Sequence of chain 3.A:
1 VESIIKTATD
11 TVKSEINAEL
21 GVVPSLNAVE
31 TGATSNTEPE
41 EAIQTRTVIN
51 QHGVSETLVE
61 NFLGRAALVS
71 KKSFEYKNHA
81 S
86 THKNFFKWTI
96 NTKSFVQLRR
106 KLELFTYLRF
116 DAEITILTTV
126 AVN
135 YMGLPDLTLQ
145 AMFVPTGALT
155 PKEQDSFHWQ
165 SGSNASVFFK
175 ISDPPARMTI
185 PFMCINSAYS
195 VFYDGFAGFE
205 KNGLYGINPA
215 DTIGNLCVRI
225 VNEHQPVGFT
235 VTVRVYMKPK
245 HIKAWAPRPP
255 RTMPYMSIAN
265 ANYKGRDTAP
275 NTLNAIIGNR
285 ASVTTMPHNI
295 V

Sequence of chain 3.C:
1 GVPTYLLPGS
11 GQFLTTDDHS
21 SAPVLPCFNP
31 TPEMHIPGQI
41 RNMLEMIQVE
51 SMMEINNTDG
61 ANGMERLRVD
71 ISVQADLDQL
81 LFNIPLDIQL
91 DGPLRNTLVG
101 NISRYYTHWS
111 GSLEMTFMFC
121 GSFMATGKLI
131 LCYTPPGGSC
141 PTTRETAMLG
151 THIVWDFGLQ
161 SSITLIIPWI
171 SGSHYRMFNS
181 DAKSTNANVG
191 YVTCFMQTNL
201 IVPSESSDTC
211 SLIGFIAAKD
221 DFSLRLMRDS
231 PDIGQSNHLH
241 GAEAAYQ

Binding-site contacts:
Ligand atom C4 contacts residue PRO274 of chain 3.A at 4.0 Å (hydrophobic).
Ligand atom C11 contacts residue PRO231 of chain 3.C at 3.7 Å (hydrophobic).
Ligand atom O4 contacts residue ASN275 of chain 3.A at 3.0 Å (h-bond).
Ligand atom C10 contacts residue PRO231 of chain 3.C at 3.8 Å (hydrophobic).
Ligand atom O3 contacts residue PRO274 of chain 3.A at 3.8 Å.
Ligand atom C5 contacts residue PRO274 of chain 3.A at 4.0 Å (hydrophobic).
Ligand atom C3 contacts residue ASP232 of chain 3.C at 4.0 Å.
Ligand atom C4 contacts residue ASP232 of chain 3.C at 3.5 Å.
Ligand atom O4 contacts residue ASP91 of chain 3.C at 2.7 Å (salt-bridge).
Ligand atom N5 contacts residue ASN275 of chain 3.A at 3.6 Å (h-bond).
Ligand atom C3 contacts residue ARG104 of chain 3.C at 3.8 Å.
Ligand atom O3 contacts residue GLY282 of chain 3.A at 3.4 Å.
Ligand atom C1 contacts residue ARG104 of chain 3.C at 3.6 Å.
Ligand atom O1B contacts residue ARG104 of chain 3.C at 2.8 Å (salt-bridge).
Ligand atom N5 contacts residue ASP232 of chain 3.C at 4.1 Å.
Ligand atom O7 contacts residue PRO274 of chain 3.A at 3.4 Å.
Ligand atom O6 contacts residue ASP91 of chain 3.C at 3.1 Å.
Ligand atom O4 contacts residue ASP232 of chain 3.C at 2.7 Å (salt-bridge).
Ligand atom O3 contacts residue ASP91 of chain 3.C at 4.0 Å.
Ligand atom O10 contacts residue ASN275 of chain 3.A at 2.9 Å (h-bond).
Ligand atom C5 contacts residue ASN275 of chain 3.A at 3.6 Å.
Ligand atom C11 contacts residue ILE233 of chain 3.C at 3.8 Å (hydrophobic).
Ligand atom O10 contacts residue ARG270 of chain 3.A at 3.3 Å.
Ligand atom O4 contacts residue ARG95 of chain 3.C at 3.6 Å (salt-bridge).
Ligand atom C10 contacts residue ASN275 of chain 3.A at 3.3 Å.
Ligand atom O6 contacts residue PRO274 of chain 3.A at 3.7 Å.
Ligand atom N5 contacts residue PRO231 of chain 3.C at 2.9 Å (h-bond).
Ligand atom C4 contacts residue ARG104 of chain 3.C at 3.9 Å.
Ligand atom C4 contacts residue ASP91 of chain 3.C at 3.2 Å.
Ligand atom C3 contacts residue PRO274 of chain 3.A at 3.8 Å (hydrophobic).
Ligand atom C5 contacts residue PRO231 of chain 3.C at 3.7 Å (hydrophobic).
Ligand atom O4 contacts residue PRO231 of chain 3.C at 3.8 Å.
Ligand atom C4 contacts residue PRO231 of chain 3.C at 3.5 Å (hydrophobic).
Ligand atom C11 contacts residue GLY234 of chain 3.C at 3.8 Å.
Ligand atom O7 contacts residue ARG270 of chain 3.A at 3.8 Å.
Ligand atom C4 contacts residue ASN275 of chain 3.A at 3.8 Å.
Ligand atom C11 contacts residue ASP232 of chain 3.C at 3.8 Å.
Ligand atom C3 contacts residue PRO274 of chain 3.A at 4.1 Å (hydrophobic).
Ligand atom C6 contacts residue ASP91 of chain 3.C at 3.8 Å.
Ligand atom C3 contacts residue ARG95 of chain 3.C at 3.9 Å.

A small-molecule ligand and the protein it binds are described below.
Small molecule (SMILES): CC(=O)N[C@H]1[C@H]([C@H](O)[C@H](O)CO)O[C@@](OC[C@H]2O[C@@H](O[C@H]3[C@H](O)[C@@H](O)[C@H](O)O[C@@H]3CO)[C@H](O)[C@@H](O)[C@H]2O)(C(=O)O)C[C@@H]1O